Binding-site contacts:
Ligand atom NH1 contacts residue ARG59 of chain 1.D at 3.7 Å.
Ligand atom O2P contacts residue ARG132 of chain 1.D at 3.5 Å (salt-bridge).
Ligand atom O3P contacts residue TYR133 of chain 1.D at 3.6 Å.
Ligand atom CB contacts residue LEU232 of chain 1.D at 3.8 Å (hydrophobic).
Ligand atom ND2 contacts residue ASP228 of chain 1.D at 3.7 Å.
Ligand atom CA contacts residue ASN178 of chain 1.D at 3.6 Å.
Ligand atom O1P contacts residue ARG59 of chain 1.D at 2.9 Å (salt-bridge).
Ligand atom CB contacts residue ASN229 of chain 1.D at 3.8 Å.
Ligand atom CB contacts residue ASN229 of chain 1.D at 3.7 Å.
Ligand atom C contacts residue ASN229 of chain 1.D at 3.8 Å.
Ligand atom O contacts residue ASN229 of chain 1.D at 3.2 Å (h-bond).
Ligand atom O3P contacts residue ARG132 of chain 1.D at 2.8 Å (salt-bridge).
Ligand atom OD1 contacts residue ASN229 of chain 1.D at 3.8 Å.
Ligand atom NH2 contacts residue ARG59 of chain 1.D at 3.2 Å (salt-bridge).
Ligand atom O contacts residue LYS52 of chain 1.D at 2.7 Å (salt-bridge).
Ligand atom NE contacts residue GLU185 of chain 1.D at 2.9 Å (salt-bridge).
Ligand atom N contacts residue LEU177 of chain 1.D at 3.7 Å.
Ligand atom O contacts residue LYS52 of chain 1.D at 3.4 Å.
Ligand atom NH2 contacts residue GLU136 of chain 1.D at 3.8 Å.
Ligand atom NH2 contacts residue ARG132 of chain 1.D at 3.5 Å (salt-bridge).
Ligand atom N contacts residue ASN178 of chain 1.D at 2.8 Å (h-bond).
Ligand atom CB contacts residue ASN178 of chain 1.D at 3.5 Å.
Ligand atom O2P contacts residue TYR133 of chain 1.D at 2.7 Å (h-bond).
Ligand atom CA contacts residue ASN229 of chain 1.D at 3.6 Å.
Ligand atom O contacts residue VAL181 of chain 1.D at 3.4 Å.
Ligand atom CZ contacts residue GLU185 of chain 1.D at 3.4 Å.
Ligand atom NH2 contacts residue ARG63 of chain 1.D at 3.8 Å.
Ligand atom NH2 contacts residue GLU185 of chain 1.D at 3.1 Å (salt-bridge).
Ligand atom CZ contacts residue ARG63 of chain 1.D at 3.6 Å.
Ligand atom CA contacts residue ASN178 of chain 1.D at 3.6 Å.
Ligand atom CD contacts residue GLU185 of chain 1.D at 3.5 Å.
Ligand atom C contacts residue ASN178 of chain 1.D at 3.7 Å.
Ligand atom O3P contacts residue ARG59 of chain 1.D at 3.0 Å (salt-bridge).
Ligand atom O contacts residue LEU232 of chain 1.D at 3.5 Å.
Ligand atom O contacts residue LEU225 of chain 1.D at 3.6 Å.
Ligand atom P contacts residue TYR133 of chain 1.D at 3.7 Å.
Ligand atom ND2 contacts residue LEU225 of chain 1.D at 3.7 Å.
Ligand atom NH1 contacts residue ARG63 of chain 1.D at 3.0 Å (salt-bridge).
Ligand atom N contacts residue ASN229 of chain 1.D at 3.0 Å (h-bond).
Ligand atom O2P contacts residue LYS52 of chain 1.D at 2.7 Å (salt-bridge).

A small-molecule ligand and the protein it binds are described below.
Small molecule (SMILES): CC(C)C[C@H](N)C(=O)N[C@@H](CCCN=C(N)N)C(=O)N[C@@H](CCCN=C(N)N)C(=O)N[C@@H](CC(N)=O)C(=O)N[C@@H](COP(=O)(O)O)C(=O)NCC(=O)N[C@H](C=O)CS

Sequence of chain 1.D:
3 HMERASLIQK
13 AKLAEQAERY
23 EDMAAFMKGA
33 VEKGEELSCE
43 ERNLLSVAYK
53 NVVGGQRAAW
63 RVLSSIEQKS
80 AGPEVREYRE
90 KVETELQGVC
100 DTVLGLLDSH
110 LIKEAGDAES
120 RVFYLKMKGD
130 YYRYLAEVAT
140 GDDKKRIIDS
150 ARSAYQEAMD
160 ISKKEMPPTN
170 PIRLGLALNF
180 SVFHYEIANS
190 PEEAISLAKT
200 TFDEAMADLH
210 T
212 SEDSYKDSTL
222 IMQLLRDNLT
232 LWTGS